Binding-site contacts:
Ligand atom C5 contacts residue ASN15 of chain 1.E at 3.7 Å.
Ligand atom C3 contacts residue ASN15 of chain 1.E at 3.8 Å.
Ligand atom N2 contacts residue ASN15 of chain 1.E at 2.9 Å (h-bond).
Ligand atom O7 contacts residue ASN15 of chain 1.E at 3.0 Å (h-bond).
Ligand atom C1 contacts residue ASN15 of chain 1.E at 1.4 Å.
Ligand atom C7 contacts residue ASN15 of chain 1.E at 3.1 Å.
Ligand atom O5 contacts residue ASN15 of chain 1.E at 2.4 Å (h-bond).
Ligand atom C4 contacts residue ASN15 of chain 1.E at 4.3 Å.
Ligand atom O6 contacts residue ASN15 of chain 1.E at 4.3 Å.
Ligand atom C2 contacts residue ASN15 of chain 1.E at 2.5 Å.
Ligand atom C8 contacts residue ASN15 of chain 1.E at 4.3 Å.

The small molecule below binds the protein below.
Small molecule (SMILES): CC(=O)N[C@H]1[C@H](O[C@H]2[C@H](O)[C@@H](NC(C)=O)CO[C@@H]2CO)O[C@H](CO)[C@@H](O)[C@@H]1O

Sequence of chain 1.E:
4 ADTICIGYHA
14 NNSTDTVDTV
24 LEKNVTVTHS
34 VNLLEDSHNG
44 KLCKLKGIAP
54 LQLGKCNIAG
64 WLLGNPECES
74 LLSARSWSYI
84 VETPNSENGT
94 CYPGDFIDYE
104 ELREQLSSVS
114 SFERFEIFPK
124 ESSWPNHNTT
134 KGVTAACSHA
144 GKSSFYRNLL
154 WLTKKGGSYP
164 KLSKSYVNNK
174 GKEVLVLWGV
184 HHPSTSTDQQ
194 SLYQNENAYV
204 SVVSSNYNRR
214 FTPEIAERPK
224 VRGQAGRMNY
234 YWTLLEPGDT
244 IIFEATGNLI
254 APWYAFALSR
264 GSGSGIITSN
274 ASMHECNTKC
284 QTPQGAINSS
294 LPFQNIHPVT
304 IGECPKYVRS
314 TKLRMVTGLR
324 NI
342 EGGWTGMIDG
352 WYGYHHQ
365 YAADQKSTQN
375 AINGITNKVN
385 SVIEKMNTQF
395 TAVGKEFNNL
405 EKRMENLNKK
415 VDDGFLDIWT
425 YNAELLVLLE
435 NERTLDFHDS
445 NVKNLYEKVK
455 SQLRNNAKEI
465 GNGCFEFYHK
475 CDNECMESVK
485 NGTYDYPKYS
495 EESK